The protein below binds the small molecule below.
Small molecule (SMILES): CC(=O)N[C@H]1[C@H](O[C@H]2[C@H](O)[C@@H](NC(C)=O)CO[C@@H]2CO)O[C@H](CO)[C@@H](O[C@@H]2O[C@H](CO[C@@H]3O[C@H](CO)[C@@H](O)[C@H](O)[C@@H]3O)[C@@H](O)[C@H](O[C@@H]3O[C@H](CO)[C@@H](O)[C@H](O)[C@@H]3O)[C@@H]2O)[C@@H]1O

Sequence of chain 1.A:
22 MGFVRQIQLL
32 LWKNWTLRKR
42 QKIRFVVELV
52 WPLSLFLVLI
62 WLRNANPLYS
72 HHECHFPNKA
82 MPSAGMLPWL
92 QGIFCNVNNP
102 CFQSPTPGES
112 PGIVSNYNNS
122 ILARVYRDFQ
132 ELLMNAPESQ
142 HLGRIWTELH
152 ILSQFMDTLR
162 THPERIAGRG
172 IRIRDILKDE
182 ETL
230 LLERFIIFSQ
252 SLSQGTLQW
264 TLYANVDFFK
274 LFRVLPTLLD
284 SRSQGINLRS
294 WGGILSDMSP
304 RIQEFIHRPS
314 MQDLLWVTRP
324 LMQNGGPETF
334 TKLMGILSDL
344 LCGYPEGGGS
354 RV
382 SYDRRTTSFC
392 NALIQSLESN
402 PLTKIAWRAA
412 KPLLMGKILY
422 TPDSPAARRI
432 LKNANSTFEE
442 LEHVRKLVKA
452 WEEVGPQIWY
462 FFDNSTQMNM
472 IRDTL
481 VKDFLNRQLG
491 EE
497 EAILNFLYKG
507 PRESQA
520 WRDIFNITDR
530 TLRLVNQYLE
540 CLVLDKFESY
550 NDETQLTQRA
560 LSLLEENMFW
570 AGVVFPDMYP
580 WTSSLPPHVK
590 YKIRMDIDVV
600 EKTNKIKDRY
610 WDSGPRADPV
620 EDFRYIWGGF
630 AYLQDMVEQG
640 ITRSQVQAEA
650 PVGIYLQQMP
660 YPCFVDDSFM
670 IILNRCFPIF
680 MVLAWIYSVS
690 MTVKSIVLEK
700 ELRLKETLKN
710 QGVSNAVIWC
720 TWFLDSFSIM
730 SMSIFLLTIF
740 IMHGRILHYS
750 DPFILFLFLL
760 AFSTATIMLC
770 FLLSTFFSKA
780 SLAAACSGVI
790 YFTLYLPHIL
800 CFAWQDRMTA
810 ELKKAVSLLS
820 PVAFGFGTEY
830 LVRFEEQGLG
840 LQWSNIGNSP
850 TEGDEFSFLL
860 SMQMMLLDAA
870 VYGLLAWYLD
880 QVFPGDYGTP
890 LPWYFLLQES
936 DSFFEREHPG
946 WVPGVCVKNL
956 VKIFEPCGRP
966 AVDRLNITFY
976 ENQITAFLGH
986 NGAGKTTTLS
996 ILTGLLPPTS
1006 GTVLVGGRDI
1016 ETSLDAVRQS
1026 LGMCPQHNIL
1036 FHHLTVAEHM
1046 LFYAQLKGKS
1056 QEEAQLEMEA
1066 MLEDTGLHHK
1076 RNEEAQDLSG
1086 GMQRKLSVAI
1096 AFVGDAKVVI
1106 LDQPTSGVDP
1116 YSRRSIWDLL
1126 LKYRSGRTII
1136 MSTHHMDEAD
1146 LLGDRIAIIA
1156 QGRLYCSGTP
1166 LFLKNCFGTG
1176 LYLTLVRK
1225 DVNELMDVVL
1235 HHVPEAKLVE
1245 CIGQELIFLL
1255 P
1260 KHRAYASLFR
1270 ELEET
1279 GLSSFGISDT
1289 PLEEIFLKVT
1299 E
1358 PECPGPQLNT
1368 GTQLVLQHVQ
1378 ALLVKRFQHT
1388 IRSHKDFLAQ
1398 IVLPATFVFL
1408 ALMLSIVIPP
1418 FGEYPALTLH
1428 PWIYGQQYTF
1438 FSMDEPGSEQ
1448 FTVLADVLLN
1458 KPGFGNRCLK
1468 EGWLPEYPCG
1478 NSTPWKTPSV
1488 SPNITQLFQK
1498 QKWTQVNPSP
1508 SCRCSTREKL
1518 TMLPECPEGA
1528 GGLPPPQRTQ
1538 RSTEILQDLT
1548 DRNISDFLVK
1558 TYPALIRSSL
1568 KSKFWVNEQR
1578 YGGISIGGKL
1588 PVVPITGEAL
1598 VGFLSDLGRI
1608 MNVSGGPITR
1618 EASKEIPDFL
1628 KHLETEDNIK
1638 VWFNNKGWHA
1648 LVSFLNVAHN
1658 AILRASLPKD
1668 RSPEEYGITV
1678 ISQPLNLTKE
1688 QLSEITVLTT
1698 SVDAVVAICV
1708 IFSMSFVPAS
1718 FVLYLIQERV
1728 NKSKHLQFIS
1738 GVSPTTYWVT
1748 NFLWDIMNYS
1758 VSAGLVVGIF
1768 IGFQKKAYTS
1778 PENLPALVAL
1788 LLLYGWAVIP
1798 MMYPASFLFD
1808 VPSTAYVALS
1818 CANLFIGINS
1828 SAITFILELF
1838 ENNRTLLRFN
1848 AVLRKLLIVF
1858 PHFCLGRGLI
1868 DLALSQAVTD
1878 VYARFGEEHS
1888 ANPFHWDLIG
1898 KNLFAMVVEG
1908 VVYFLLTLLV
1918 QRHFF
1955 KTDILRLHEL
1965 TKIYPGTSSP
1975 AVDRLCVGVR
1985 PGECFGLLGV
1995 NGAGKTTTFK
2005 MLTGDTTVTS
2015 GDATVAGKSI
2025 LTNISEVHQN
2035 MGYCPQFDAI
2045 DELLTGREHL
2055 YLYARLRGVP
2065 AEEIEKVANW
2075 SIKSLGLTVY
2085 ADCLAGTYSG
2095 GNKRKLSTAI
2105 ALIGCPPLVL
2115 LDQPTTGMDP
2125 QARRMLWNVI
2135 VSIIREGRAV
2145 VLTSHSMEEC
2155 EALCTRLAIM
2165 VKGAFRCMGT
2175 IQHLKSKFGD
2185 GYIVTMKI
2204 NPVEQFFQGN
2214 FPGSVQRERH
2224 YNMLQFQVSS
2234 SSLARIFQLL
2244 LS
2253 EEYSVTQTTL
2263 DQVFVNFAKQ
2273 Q

Binding-site contacts:
Ligand atom C2 contacts residue ASN1550 of chain 1.A at 2.5 Å.
Ligand atom C8 contacts residue ASN1504 of chain 1.A at 4.3 Å.
Ligand atom C8 contacts residue SER111 of chain 1.A at 3.9 Å.
Ligand atom C5 contacts residue VAL1503 of chain 1.A at 3.7 Å (hydrophobic).
Ligand atom O7 contacts residue GLN1502 of chain 1.A at 4.1 Å.
Ligand atom C4 contacts residue PRO106 of chain 1.A at 4.2 Å (hydrophobic).
Ligand atom O6 contacts residue PRO1505 of chain 1.A at 4.0 Å.
Ligand atom O5 contacts residue ASP1553 of chain 1.A at 3.9 Å.
Ligand atom C6 contacts residue VAL1503 of chain 1.A at 3.8 Å (hydrophobic).
Ligand atom C3 contacts residue VAL1503 of chain 1.A at 4.2 Å (hydrophobic).
Ligand atom O5 contacts residue VAL1503 of chain 1.A at 3.9 Å.
Ligand atom C5 contacts residue PRO106 of chain 1.A at 4.3 Å (hydrophobic).
Ligand atom C7 contacts residue ASN1550 of chain 1.A at 4.1 Å.
Ligand atom C1 contacts residue ASP1553 of chain 1.A at 4.3 Å.
Ligand atom C1 contacts residue ASN1550 of chain 1.A at 1.4 Å.
Ligand atom C6 contacts residue PRO1505 of chain 1.A at 4.2 Å (hydrophobic).
Ligand atom C4 contacts residue VAL1503 of chain 1.A at 3.9 Å (hydrophobic).
Ligand atom C4 contacts residue ASN1550 of chain 1.A at 4.2 Å.
Ligand atom C2 contacts residue PRO106 of chain 1.A at 3.8 Å (hydrophobic).
Ligand atom C6 contacts residue ASP1553 of chain 1.A at 4.1 Å.
Ligand atom N2 contacts residue PRO106 of chain 1.A at 4.2 Å.
Ligand atom O5 contacts residue ASN1550 of chain 1.A at 2.3 Å (h-bond).
Ligand atom C1 contacts residue VAL1503 of chain 1.A at 3.6 Å (hydrophobic).
Ligand atom O6 contacts residue LYS1557 of chain 1.A at 3.5 Å (salt-bridge).
Ligand atom O5 contacts residue PRO1505 of chain 1.A at 3.8 Å.
Ligand atom C5 contacts residue ASN1550 of chain 1.A at 3.6 Å.
Ligand atom O5 contacts residue PRO106 of chain 1.A at 4.3 Å.
Ligand atom C5 contacts residue SER105 of chain 1.A at 4.2 Å.
Ligand atom C2 contacts residue GLN1502 of chain 1.A at 4.1 Å.
Ligand atom C7 contacts residue VAL1503 of chain 1.A at 4.2 Å (hydrophobic).
Ligand atom O3 contacts residue SER105 of chain 1.A at 4.1 Å.
Ligand atom C1 contacts residue PRO1505 of chain 1.A at 4.4 Å (hydrophobic).
Ligand atom C3 contacts residue PRO106 of chain 1.A at 4.2 Å (hydrophobic).
Ligand atom O6 contacts residue ASP1553 of chain 1.A at 2.7 Å (salt-bridge).
Ligand atom C8 contacts residue VAL1503 of chain 1.A at 3.2 Å (hydrophobic).
Ligand atom N2 contacts residue ASN1550 of chain 1.A at 2.9 Å (h-bond).
Ligand atom C1 contacts residue PRO106 of chain 1.A at 4.2 Å (hydrophobic).
Ligand atom C3 contacts residue ASN1550 of chain 1.A at 3.8 Å.
Ligand atom O4 contacts residue PRO106 of chain 1.A at 3.4 Å.
Ligand atom C6 contacts residue SER105 of chain 1.A at 4.1 Å.